Binding-site contacts:
Ligand atom O1 contacts residue TYR48 of chain 1.N at 4.2 Å.
Ligand atom C6 contacts residue ASN46 of chain 1.N at 3.3 Å.
Ligand atom C1 contacts residue ILE13 of chain 1.N at 4.0 Å (hydrophobic).
Ligand atom O5 contacts residue ASP47 of chain 1.N at 3.7 Å.
Ligand atom O6 contacts residue PHE1 of chain 1.N at 2.8 Å (h-bond).
Ligand atom O2 contacts residue PHE1 of chain 1.N at 2.9 Å (h-bond).
Ligand atom C5 contacts residue PHE1 of chain 1.N at 3.6 Å (hydrophobic).
Ligand atom O4 contacts residue ASP54 of chain 1.N at 2.9 Å (salt-bridge).
Ligand atom C4 contacts residue ASN135 of chain 1.N at 3.5 Å.
Ligand atom C4 contacts residue ASP54 of chain 1.N at 3.2 Å.
Ligand atom O6 contacts residue ASP54 of chain 1.N at 3.5 Å (salt-bridge).
Ligand atom O4 contacts residue ASN135 of chain 1.N at 2.6 Å (h-bond).
Ligand atom C1 contacts residue PHE1 of chain 1.N at 3.5 Å (hydrophobic).
Ligand atom C6 contacts residue PHE1 of chain 1.N at 3.8 Å (hydrophobic).
Ligand atom O3 contacts residue ASN135 of chain 1.N at 2.6 Å (h-bond).
Ligand atom C5 contacts residue TYR48 of chain 1.N at 4.2 Å (hydrophobic).
Ligand atom C6 contacts residue ILE52 of chain 1.N at 4.3 Å (hydrophobic).
Ligand atom O2 contacts residue ILE13 of chain 1.N at 3.4 Å.
Ligand atom C2 contacts residue PHE1 of chain 1.N at 3.7 Å (hydrophobic).
Ligand atom C3 contacts residue ASN135 of chain 1.N at 3.3 Å.
Ligand atom C4 contacts residue PHE1 of chain 1.N at 3.7 Å (hydrophobic).
Ligand atom C2 contacts residue ILE13 of chain 1.N at 3.9 Å (hydrophobic).
Ligand atom O3 contacts residue ASN133 of chain 1.N at 4.2 Å.
Ligand atom C3 contacts residue ASP140 of chain 1.N at 3.5 Å.
Ligand atom C5 contacts residue ASP54 of chain 1.N at 4.1 Å.
Ligand atom O5 contacts residue PHE1 of chain 1.N at 2.8 Å (h-bond).
Ligand atom O4 contacts residue ILE52 of chain 1.N at 3.3 Å.
Ligand atom O6 contacts residue TYR48 of chain 1.N at 3.8 Å.
Ligand atom C5 contacts residue ILE52 of chain 1.N at 4.2 Å (hydrophobic).
Ligand atom C2 contacts residue ASP140 of chain 1.N at 3.7 Å.
Ligand atom C6 contacts residue ASP47 of chain 1.N at 3.8 Å.
Ligand atom O6 contacts residue ASP47 of chain 1.N at 2.9 Å (salt-bridge).
Ligand atom O2 contacts residue PHE142 of chain 1.N at 4.0 Å.
Ligand atom C7 contacts residue TYR48 of chain 1.N at 3.2 Å (hydrophobic).
Ligand atom O6 contacts residue ASN46 of chain 1.N at 2.7 Å (h-bond).
Ligand atom O3 contacts residue ASP140 of chain 1.N at 2.9 Å (salt-bridge).
Ligand atom C6 contacts residue ASP54 of chain 1.N at 3.7 Å.
Ligand atom O5 contacts residue TYR48 of chain 1.N at 4.1 Å.
Ligand atom O2 contacts residue ASN133 of chain 1.N at 4.2 Å.
Ligand atom C6 contacts residue TYR48 of chain 1.N at 3.5 Å (hydrophobic).

The protein below binds the small molecule below.
Small molecule (SMILES): CO[C@H]1O[C@H](CO)[C@@H](O)[C@H](O)[C@@H]1O

Sequence of chain 1.N:
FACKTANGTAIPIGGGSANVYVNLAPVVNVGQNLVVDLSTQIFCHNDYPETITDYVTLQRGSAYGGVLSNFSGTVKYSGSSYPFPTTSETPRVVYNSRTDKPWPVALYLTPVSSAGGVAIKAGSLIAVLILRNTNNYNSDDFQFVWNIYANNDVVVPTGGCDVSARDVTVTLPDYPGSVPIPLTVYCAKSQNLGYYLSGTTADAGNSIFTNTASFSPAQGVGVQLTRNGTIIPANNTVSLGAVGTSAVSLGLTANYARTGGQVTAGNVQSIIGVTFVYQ